The small molecule below binds the protein below.
Small molecule (SMILES): Nc1nc2c(ncn2[C@@H]2O[C@H](CO[P](=O)(O)O[P](=O)(O)NP(=O)(O)O)[C@@H](O)[C@H]2O)c(=O)[nH]1

Binding-site contacts:
Ligand atom O6 contacts residue ASN116 of chain 1.A at 3.3 Å (h-bond).
Ligand atom O2' contacts residue PHE28 of chain 1.A at 3.2 Å.
Ligand atom C3' contacts residue GLU31 of chain 1.A at 3.5 Å.
Ligand atom O6 contacts residue ASP119 of chain 1.A at 3.5 Å (salt-bridge).
Ligand atom O1B contacts residue GLY13 of chain 1.A at 3.5 Å (h-bond).
Ligand atom O1A contacts residue ALA18 of chain 1.A at 2.8 Å (h-bond).
Ligand atom N7 contacts residue ASN116 of chain 1.A at 3.1 Å (h-bond).
Ligand atom N1 contacts residue ASP119 of chain 1.A at 2.8 Å (salt-bridge).
Ligand atom O6 contacts residue ALA146 of chain 1.A at 2.8 Å (h-bond).
Ligand atom O1G contacts residue PRO34 of chain 1.A at 3.5 Å.
Ligand atom O3G contacts residue VAL12 of chain 1.A at 3.5 Å.
Ligand atom O6 contacts residue LYS117 of chain 1.A at 3.3 Å.
Ligand atom N2 contacts residue LEU120 of chain 1.A at 3.5 Å.
Ligand atom O1A contacts residue GLY15 of chain 1.A at 3.2 Å.
Ligand atom O2G contacts residue THR35 of chain 1.A at 3.0 Å (h-bond).
Ligand atom N3B contacts residue MG1 of chain 1.D at 3.3 Å.
Ligand atom N2 contacts residue ASP119 of chain 1.A at 3.0 Å (salt-bridge).
Ligand atom O1B contacts residue VAL14 of chain 1.A at 3.2 Å (h-bond).
Ligand atom O2' contacts residue VAL29 of chain 1.A at 2.6 Å (h-bond).
Ligand atom O2G contacts residue MG1 of chain 1.D at 2.0 Å.
Ligand atom O2' contacts residue ASP30 of chain 1.A at 3.1 Å (salt-bridge).
Ligand atom O4' contacts residue LYS117 of chain 1.A at 3.2 Å (salt-bridge).
Ligand atom PB contacts residue MG1 of chain 1.D at 3.2 Å.
Ligand atom O3G contacts residue GLY60 of chain 1.A at 2.8 Å (h-bond).
Ligand atom C2' contacts residue VAL29 of chain 1.A at 3.4 Å (hydrophobic).
Ligand atom O1B contacts residue LYS16 of chain 1.A at 2.8 Å (salt-bridge).
Ligand atom O1B contacts residue GLY15 of chain 1.A at 3.0 Å (h-bond).
Ligand atom O2B contacts residue MG1 of chain 1.D at 2.1 Å.
Ligand atom O3G contacts residue LYS16 of chain 1.A at 2.6 Å (salt-bridge).
Ligand atom N3B contacts residue GLY13 of chain 1.A at 3.1 Å (h-bond).
Ligand atom O2B contacts residue LYS16 of chain 1.A at 3.5 Å (salt-bridge).
Ligand atom O3' contacts residue ASP30 of chain 1.A at 2.9 Å (salt-bridge).
Ligand atom O6 contacts residue SER145 of chain 1.A at 3.4 Å.
Ligand atom O2A contacts residue TYR32 of chain 1.A at 3.4 Å.
Ligand atom C6 contacts residue LYS117 of chain 1.A at 3.5 Å.
Ligand atom O3A contacts residue GLY15 of chain 1.A at 3.2 Å (h-bond).
Ligand atom PG contacts residue MG1 of chain 1.D at 3.2 Å.
Ligand atom O1G contacts residue TYR32 of chain 1.A at 2.6 Å (h-bond).
Ligand atom O1A contacts residue SER17 of chain 1.A at 3.4 Å (h-bond).
Ligand atom O2B contacts residue SER17 of chain 1.A at 3.0 Å (h-bond).

Sequence of chain 1.A:
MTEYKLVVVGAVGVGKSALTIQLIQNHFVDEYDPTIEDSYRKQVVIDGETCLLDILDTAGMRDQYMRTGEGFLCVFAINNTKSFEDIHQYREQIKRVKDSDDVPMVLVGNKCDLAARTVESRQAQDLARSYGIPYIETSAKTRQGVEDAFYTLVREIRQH